Sequence of chain 1.B:
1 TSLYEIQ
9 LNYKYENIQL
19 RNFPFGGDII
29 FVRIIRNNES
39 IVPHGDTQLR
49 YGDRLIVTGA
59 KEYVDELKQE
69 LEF

Binding-site contacts:
Ligand atom N3 contacts residue PHE23 of chain 1.B at 3.4 Å.
Ligand atom N11 contacts residue ILE28 of chain 1.A at 3.4 Å.
Ligand atom N7 contacts residue HIS42 of chain 1.B at 3.6 Å.
Ligand atom N1 contacts residue ILE28 of chain 1.B at 3.5 Å.
Ligand atom O2P1 contacts residue ARG19 of chain 1.A at 2.9 Å (salt-bridge).
Ligand atom N61 contacts residue PRO41 of chain 1.A at 3.3 Å (h-bond).
Ligand atom C8 contacts residue GLY43 of chain 1.B at 3.4 Å.
Ligand atom C4'1 contacts residue ARG19 of chain 1.A at 3.5 Å.
Ligand atom C2 contacts residue PHE29 of chain 1.B at 3.5 Å (hydrophobic).
Ligand atom O5' contacts residue GLY43 of chain 1.B at 2.9 Å.
Ligand atom O2P contacts residue GLY43 of chain 1.B at 3.2 Å.
Ligand atom C5' contacts residue GLY43 of chain 1.B at 3.2 Å.
Ligand atom P contacts residue GLY43 of chain 1.B at 3.4 Å.
Ligand atom N7 contacts residue PRO41 of chain 1.B at 3.5 Å (h-bond).
Ligand atom O4'1 contacts residue ARG19 of chain 1.A at 3.0 Å.
Ligand atom O2P contacts residue ARG19 of chain 1.B at 3.4 Å (salt-bridge).
Ligand atom N71 contacts residue HIS42 of chain 1.A at 3.1 Å.
Ligand atom N31 contacts residue PHE23 of chain 1.A at 3.5 Å.
Ligand atom O2P1 contacts residue GLY43 of chain 1.A at 3.6 Å.
Ligand atom C6 contacts residue PHE29 of chain 1.B at 3.5 Å (hydrophobic).
Ligand atom C1'1 contacts residue ARG19 of chain 1.A at 3.4 Å.
Ligand atom C21 contacts residue PHE23 of chain 1.A at 3.5 Å (hydrophobic).
Ligand atom N6 contacts residue PRO41 of chain 1.B at 3.4 Å (h-bond).
Ligand atom C81 contacts residue GLY43 of chain 1.A at 2.8 Å.
Ligand atom P1 contacts residue GLY43 of chain 1.A at 3.5 Å.
Ligand atom C8 contacts residue HIS42 of chain 1.B at 3.5 Å.
Ligand atom N91 contacts residue GLY43 of chain 1.A at 3.6 Å.
Ligand atom N11 contacts residue PHE29 of chain 1.A at 3.4 Å (h-bond).
Ligand atom O4' contacts residue ARG19 of chain 1.B at 3.4 Å.
Ligand atom O4' contacts residue GLY43 of chain 1.B at 3.4 Å.
Ligand atom O1P1 contacts residue GLY43 of chain 1.A at 3.0 Å (h-bond).
Ligand atom O4'1 contacts residue GLY43 of chain 1.A at 3.0 Å.
Ligand atom C81 contacts residue HIS42 of chain 1.A at 3.1 Å.
Ligand atom O1P1 contacts residue HIS42 of chain 1.A at 3.6 Å.
Ligand atom N71 contacts residue GLY43 of chain 1.A at 3.3 Å (h-bond).
Ligand atom N61 contacts residue PHE29 of chain 1.A at 3.3 Å (h-bond).
Ligand atom O5'1 contacts residue GLY43 of chain 1.A at 2.9 Å.
Ligand atom N6 contacts residue PHE29 of chain 1.B at 2.6 Å (h-bond).
Ligand atom N1 contacts residue PHE29 of chain 1.B at 2.6 Å (h-bond).
Ligand atom O1P contacts residue GLY43 of chain 1.B at 2.9 Å (h-bond).

Sequence of chain 1.A:
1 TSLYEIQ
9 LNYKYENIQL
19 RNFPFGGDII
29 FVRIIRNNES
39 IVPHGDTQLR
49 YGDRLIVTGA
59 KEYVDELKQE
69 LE

This small molecule binds to this protein.
Small molecule (SMILES): Nc1ncnc2c1ncn2[C@@H]1O[C@@H]2CO[P](=O)(O)O[C@H]3[C@@H](O)[C@H](n4cnc5c(N)ncnc54)O[C@@H]3CO[P](=O)(O)O[C@H]2[C@H]1O